Sequence of chain 1.B:
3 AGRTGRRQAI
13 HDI

Binding-site contacts:
Ligand atom C5 contacts residue ARG8 of chain 1.B at 3.9 Å.
Ligand atom C3 contacts residue ARG8 of chain 1.B at 3.0 Å.
Ligand atom C2 contacts residue ARG8 of chain 1.B at 4.2 Å.
Ligand atom C2 contacts residue TYR333 of chain 1.A at 3.5 Å (hydrophobic).
Ligand atom F contacts residue ARG8 of chain 1.B at 3.2 Å.
Ligand atom C3 contacts residue TYR333 of chain 1.A at 3.7 Å (hydrophobic).
Ligand atom C4 contacts residue ARG8 of chain 1.B at 3.2 Å.
Ligand atom F contacts residue GLY7 of chain 1.B at 3.5 Å.

This small molecule binds to this protein.
Small molecule (SMILES): NC[C@@H](O)c1ccc(F)cc1

Sequence of chain 1.A:
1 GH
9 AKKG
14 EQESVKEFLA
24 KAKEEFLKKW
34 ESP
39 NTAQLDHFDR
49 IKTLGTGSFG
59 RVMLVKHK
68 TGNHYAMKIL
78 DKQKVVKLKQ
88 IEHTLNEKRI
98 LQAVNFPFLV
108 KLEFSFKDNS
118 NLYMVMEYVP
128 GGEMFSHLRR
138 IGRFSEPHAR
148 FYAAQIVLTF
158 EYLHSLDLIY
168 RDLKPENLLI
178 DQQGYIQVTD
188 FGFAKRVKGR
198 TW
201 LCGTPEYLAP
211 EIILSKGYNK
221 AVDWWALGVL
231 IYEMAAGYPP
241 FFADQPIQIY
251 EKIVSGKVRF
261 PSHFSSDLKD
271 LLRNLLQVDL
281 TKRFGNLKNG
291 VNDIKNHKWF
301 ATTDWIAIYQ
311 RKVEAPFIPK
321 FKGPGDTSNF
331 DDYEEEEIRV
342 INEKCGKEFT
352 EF